Sequence of chain 1.O:
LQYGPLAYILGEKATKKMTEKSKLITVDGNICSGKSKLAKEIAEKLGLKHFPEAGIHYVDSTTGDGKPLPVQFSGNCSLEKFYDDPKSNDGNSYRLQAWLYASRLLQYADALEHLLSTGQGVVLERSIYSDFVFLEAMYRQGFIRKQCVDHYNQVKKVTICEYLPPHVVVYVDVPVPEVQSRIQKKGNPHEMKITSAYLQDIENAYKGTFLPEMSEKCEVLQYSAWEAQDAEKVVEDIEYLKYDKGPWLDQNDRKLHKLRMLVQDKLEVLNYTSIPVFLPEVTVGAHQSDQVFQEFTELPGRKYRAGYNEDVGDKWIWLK

This small molecule binds to this protein.
Small molecule (SMILES): Nc1nc2c(ncn2[C@H]2C[C@H](O)[C@@H](CO[P](=O)(O)O[P](=O)(O)OP(=O)(O)O)O2)c(=O)[nH]1

Binding-site contacts:
Ligand atom PG contacts residue MG1 of chain 1.LC at 3.6 Å.
Ligand atom C8 contacts residue GLU76 of chain 1.O at 3.2 Å.
Ligand atom C6 contacts residue LEU123 of chain 1.O at 3.5 Å (hydrophobic).
Ligand atom O6 contacts residue ASP154 of chain 1.O at 3.4 Å (salt-bridge).
Ligand atom O1A contacts residue MG1 of chain 1.LC at 2.3 Å.
Ligand atom O3' contacts residue TYR106 of chain 1.O at 2.0 Å (h-bond).
Ligand atom N1 contacts residue LEU123 of chain 1.O at 3.4 Å.
Ligand atom C6 contacts residue ARG127 of chain 1.O at 3.4 Å.
Ligand atom PA contacts residue MG1 of chain 1.LC at 3.5 Å.
Ligand atom O1A contacts residue GLU76 of chain 1.O at 3.1 Å (salt-bridge).
Ligand atom N1 contacts residue PHE157 of chain 1.O at 3.5 Å.
Ligand atom O6 contacts residue ARG127 of chain 1.O at 2.6 Å (salt-bridge).
Ligand atom C6 contacts residue PHE157 of chain 1.O at 3.3 Å (hydrophobic).
Ligand atom O2A contacts residue ARG149 of chain 1.O at 2.7 Å (salt-bridge).
Ligand atom O3G contacts residue SER56 of chain 1.O at 3.3 Å (h-bond).
Ligand atom O6 contacts residue PHE157 of chain 1.O at 3.1 Å.
Ligand atom C3' contacts residue TYR106 of chain 1.O at 3.1 Å (hydrophobic).
Ligand atom C3' contacts residue GLU214 of chain 1.O at 3.2 Å.
Ligand atom O1B contacts residue MG1 of chain 1.LC at 2.0 Å.
Ligand atom O3B contacts residue MG1 of chain 1.LC at 3.6 Å.
Ligand atom N7 contacts residue ARG127 of chain 1.O at 2.8 Å (salt-bridge).
Ligand atom PB contacts residue MG1 of chain 1.LC at 3.1 Å.
Ligand atom O1G contacts residue SER59 of chain 1.O at 2.3 Å (h-bond).
Ligand atom PG contacts residue SER59 of chain 1.O at 3.5 Å.
Ligand atom O1G contacts residue MG1 of chain 1.LC at 2.7 Å.
Ligand atom N1 contacts residue GLN120 of chain 1.O at 3.0 Å (h-bond).
Ligand atom O2B contacts residue CYS55 of chain 1.O at 3.1 Å (h-bond).
Ligand atom O3G contacts residue GLY57 of chain 1.O at 3.5 Å (h-bond).
Ligand atom O3A contacts residue CYS55 of chain 1.O at 3.1 Å (h-bond).
Ligand atom O3B contacts residue CYS55 of chain 1.O at 3.5 Å.
Ligand atom C1' contacts residue TYR106 of chain 1.O at 3.5 Å (hydrophobic).
Ligand atom N7 contacts residue GLU76 of chain 1.O at 3.1 Å (salt-bridge).
Ligand atom N2 contacts residue MET161 of chain 1.O at 3.2 Å.
Ligand atom C2' contacts residue TYR106 of chain 1.O at 3.1 Å (hydrophobic).
Ligand atom O2G contacts residue SER59 of chain 1.O at 3.6 Å (h-bond).
Ligand atom O3' contacts residue GLU214 of chain 1.O at 1.9 Å (salt-bridge).
Ligand atom C5 contacts residue ARG127 of chain 1.O at 3.4 Å.
Ligand atom O2G contacts residue GLY57 of chain 1.O at 2.7 Å (h-bond).
Ligand atom O2G contacts residue LYS58 of chain 1.O at 3.6 Å.
Ligand atom O2B contacts residue LYS209 of chain 1.O at 2.7 Å (salt-bridge).